Sequence of chain 1.A:
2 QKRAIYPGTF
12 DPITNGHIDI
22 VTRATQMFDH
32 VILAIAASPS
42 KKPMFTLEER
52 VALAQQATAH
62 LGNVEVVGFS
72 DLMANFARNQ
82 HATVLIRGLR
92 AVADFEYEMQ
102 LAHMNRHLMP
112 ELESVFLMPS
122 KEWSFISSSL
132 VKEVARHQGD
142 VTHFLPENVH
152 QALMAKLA

This protein binds this small molecule.
Small molecule (SMILES): Oc1cccc2nc(C(F)(F)F)[nH]c12

Sequence of chain 3.A:
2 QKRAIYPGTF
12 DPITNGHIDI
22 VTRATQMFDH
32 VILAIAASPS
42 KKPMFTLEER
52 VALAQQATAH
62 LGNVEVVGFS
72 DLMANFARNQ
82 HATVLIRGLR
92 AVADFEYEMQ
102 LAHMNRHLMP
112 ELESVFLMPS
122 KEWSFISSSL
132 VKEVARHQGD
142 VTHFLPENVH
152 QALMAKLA

Binding-site contacts:
Ligand atom F2 contacts residue LEU73 of chain 3.A at 3.8 Å.
Ligand atom C contacts residue LEU109 of chain 3.A at 4.1 Å (hydrophobic).
Ligand atom C3 contacts residue GLU134 of chain 1.A at 4.0 Å.
Ligand atom N1 contacts residue LEU73 of chain 3.A at 3.8 Å.
Ligand atom F1 contacts residue ALA37 of chain 3.A at 4.0 Å.
Ligand atom C1 contacts residue VAL135 of chain 1.A at 4.1 Å (hydrophobic).
Ligand atom O contacts residue LEU109 of chain 3.A at 3.8 Å.
Ligand atom F contacts residue SO41 of chain 3.D at 3.8 Å.
Ligand atom C contacts residue MET74 of chain 3.A at 3.9 Å (hydrophobic).
Ligand atom N1 contacts residue MET74 of chain 3.A at 2.9 Å (h-bond).
Ligand atom F2 contacts residue ASP72 of chain 3.A at 2.9 Å.
Ligand atom C7 contacts residue ASP72 of chain 3.A at 4.0 Å.
Ligand atom C5 contacts residue MET74 of chain 3.A at 3.9 Å (hydrophobic).
Ligand atom F contacts residue HIS138 of chain 1.A at 3.1 Å.
Ligand atom F2 contacts residue HIS138 of chain 1.A at 3.3 Å.
Ligand atom F1 contacts residue PHE70 of chain 3.A at 3.9 Å.
Ligand atom C4 contacts residue GLU134 of chain 1.A at 3.7 Å.
Ligand atom O contacts residue MET74 of chain 3.A at 3.3 Å.
Ligand atom C1 contacts residue ASN106 of chain 3.A at 3.1 Å.
Ligand atom C7 contacts residue HIS138 of chain 1.A at 3.8 Å.
Ligand atom C contacts residue ASN106 of chain 3.A at 3.2 Å.
Ligand atom O contacts residue ALA75 of chain 3.A at 3.2 Å (h-bond).
Ligand atom C1 contacts residue LEU109 of chain 3.A at 3.7 Å (hydrophobic).
Ligand atom F contacts residue GLU134 of chain 1.A at 3.4 Å.
Ligand atom C1 contacts residue LEU102 of chain 3.A at 3.7 Å (hydrophobic).
Ligand atom C2 contacts residue MET105 of chain 3.A at 3.6 Å (hydrophobic).
Ligand atom O contacts residue ASN106 of chain 3.A at 2.6 Å (h-bond).
Ligand atom C1 contacts residue MET105 of chain 3.A at 3.8 Å (hydrophobic).
Ligand atom C contacts residue LEU73 of chain 3.A at 3.6 Å (hydrophobic).
Ligand atom F1 contacts residue MET74 of chain 3.A at 3.7 Å.
Ligand atom C6 contacts residue MET74 of chain 3.A at 3.8 Å (hydrophobic).
Ligand atom C2 contacts residue LEU102 of chain 3.A at 3.4 Å (hydrophobic).
Ligand atom F2 contacts residue MET74 of chain 3.A at 3.9 Å.
Ligand atom C3 contacts residue VAL135 of chain 1.A at 3.9 Å (hydrophobic).
Ligand atom C2 contacts residue VAL135 of chain 1.A at 3.6 Å (hydrophobic).
Ligand atom O contacts residue LEU73 of chain 3.A at 3.5 Å.
Ligand atom C6 contacts residue LEU73 of chain 3.A at 3.7 Å (hydrophobic).
Ligand atom C5 contacts residue GLU134 of chain 1.A at 3.9 Å.
Ligand atom N contacts residue GLU134 of chain 1.A at 2.8 Å (salt-bridge).
Ligand atom C3 contacts residue LEU102 of chain 3.A at 3.7 Å (hydrophobic).